This protein binds this small molecule.
Small molecule (SMILES): CCCCC[C@H](CC(=O)NO)C(=O)N[C@H](C(=O)N1CCC[C@H]1CO)C(C)C

Binding-site contacts:
Ligand atom C7 contacts residue GLU134 of chain 1.A at 3.5 Å.
Ligand atom N14 contacts residue GLY90 of chain 1.A at 3.2 Å (h-bond).
Ligand atom C3 contacts residue HIS133 of chain 1.A at 3.8 Å.
Ligand atom C3 contacts residue GLN48 of chain 1.A at 3.8 Å.
Ligand atom N1 contacts residue ZN1 of chain 1.D at 3.0 Å.
Ligand atom C11 contacts residue PHE87 of chain 1.A at 3.8 Å (hydrophobic).
Ligand atom O13 contacts residue GLY41 of chain 1.A at 3.2 Å.
Ligand atom C5 contacts residue LEU92 of chain 1.A at 3.9 Å (hydrophobic).
Ligand atom O27 contacts residue PHE87 of chain 1.A at 3.7 Å.
Ligand atom C26 contacts residue ASP88 of chain 1.A at 3.4 Å.
Ligand atom N1 contacts residue GLU134 of chain 1.A at 2.5 Å (salt-bridge).
Ligand atom O4 contacts residue ZN1 of chain 1.D at 2.1 Å.
Ligand atom C18 contacts residue ASP40 of chain 1.A at 3.8 Å.
Ligand atom C5 contacts residue GLY43 of chain 1.A at 3.1 Å.
Ligand atom O4 contacts residue LEU92 of chain 1.A at 3.0 Å (h-bond).
Ligand atom C17 contacts residue TYR98 of chain 1.A at 3.2 Å (hydrophobic).
Ligand atom C24 contacts residue ILE42 of chain 1.A at 3.8 Å (hydrophobic).
Ligand atom C3 contacts residue GLU134 of chain 1.A at 3.6 Å.
Ligand atom O13 contacts residue ILE42 of chain 1.A at 2.8 Å (h-bond).
Ligand atom O20 contacts residue GLY90 of chain 1.A at 3.0 Å (h-bond).
Ligand atom C6 contacts residue GLY90 of chain 1.A at 3.6 Å.
Ligand atom C17 contacts residue GLY90 of chain 1.A at 3.4 Å.
Ligand atom C9 contacts residue ILE130 of chain 1.A at 3.7 Å (hydrophobic).
Ligand atom C17 contacts residue CYS91 of chain 1.A at 3.8 Å (hydrophobic).
Ligand atom O2 contacts residue ZN1 of chain 1.D at 2.4 Å.
Ligand atom N1 contacts residue GLY43 of chain 1.A at 3.4 Å (h-bond).
Ligand atom N1 contacts residue HIS133 of chain 1.A at 3.6 Å.
Ligand atom C9 contacts residue ILE42 of chain 1.A at 3.9 Å (hydrophobic).
Ligand atom O2 contacts residue HIS133 of chain 1.A at 3.2 Å.
Ligand atom N1 contacts residue GLN48 of chain 1.A at 3.3 Å (h-bond).
Ligand atom O4 contacts residue CYS91 of chain 1.A at 3.2 Å (h-bond).
Ligand atom O2 contacts residue HIS137 of chain 1.A at 3.0 Å.
Ligand atom C3 contacts residue ZN1 of chain 1.D at 2.9 Å.
Ligand atom O4 contacts residue HIS133 of chain 1.A at 3.4 Å (h-bond).
Ligand atom O4 contacts residue GLN48 of chain 1.A at 3.2 Å (h-bond).
Ligand atom C11 contacts residue ILE42 of chain 1.A at 3.9 Å (hydrophobic).
Ligand atom O2 contacts residue GLU134 of chain 1.A at 2.5 Å (salt-bridge).
Ligand atom O2 contacts residue GLN48 of chain 1.A at 2.6 Å (h-bond).
Ligand atom O27 contacts residue ASP88 of chain 1.A at 2.6 Å (salt-bridge).
Ligand atom C3 contacts residue GLY43 of chain 1.A at 3.7 Å.

Sequence of chain 1.A:
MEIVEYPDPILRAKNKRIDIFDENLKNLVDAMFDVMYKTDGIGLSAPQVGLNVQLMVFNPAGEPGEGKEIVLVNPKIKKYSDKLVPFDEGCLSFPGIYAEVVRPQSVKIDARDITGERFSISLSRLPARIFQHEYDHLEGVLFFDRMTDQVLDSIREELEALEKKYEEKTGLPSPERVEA